This small molecule binds to this protein.
Small molecule (SMILES): Nc1ccn([C@H]2C[C@H](O)[C@@H](COP(=O)(O)O)O2)c(=O)n1

Binding-site contacts:
Ligand atom O5' contacts residue THR24 of chain 3.A at 3.7 Å.
Ligand atom C2 contacts residue HIS67 of chain 3.A at 3.3 Å.
Ligand atom O5' contacts residue LYS61 of chain 3.A at 3.2 Å (salt-bridge).
Ligand atom O2P contacts residue TYR62 of chain 3.A at 3.5 Å (h-bond).
Ligand atom O2 contacts residue ASN43 of chain 3.A at 3.6 Å.
Ligand atom O2P contacts residue ASN23 of chain 3.A at 3.3 Å (h-bond).
Ligand atom O3' contacts residue ASP21 of chain 3.A at 2.4 Å (salt-bridge).
Ligand atom P contacts residue TYR62 of chain 3.A at 3.6 Å.
Ligand atom C4 contacts residue HIS67 of chain 3.A at 3.4 Å.
Ligand atom O2 contacts residue ALA68 of chain 3.A at 3.0 Å (h-bond).
Ligand atom O2 contacts residue HIS67 of chain 3.A at 3.2 Å.
Ligand atom N4 contacts residue PHE93 of chain 3.A at 3.5 Å (h-bond).
Ligand atom C4' contacts residue ASP21 of chain 3.A at 3.6 Å.
Ligand atom N3 contacts residue ZN1 of chain 3.E at 3.5 Å.
Ligand atom O2P contacts residue LYS61 of chain 3.A at 2.9 Å (salt-bridge).
Ligand atom O3P contacts residue TYR62 of chain 3.A at 2.6 Å (h-bond).
Ligand atom N3 contacts residue HIS67 of chain 3.A at 3.3 Å.
Ligand atom O3P contacts residue TRP121 of chain 3.A at 3.0 Å (h-bond).
Ligand atom C3' contacts residue ASN43 of chain 3.A at 3.7 Å.
Ligand atom N4 contacts residue ZN1 of chain 3.E at 2.7 Å.
Ligand atom O3' contacts residue ASN43 of chain 3.A at 2.8 Å (h-bond).
Ligand atom C5 contacts residue HIS67 of chain 3.A at 3.6 Å.
Ligand atom N4 contacts residue CYS95 of chain 3.A at 2.9 Å (h-bond).
Ligand atom N4 contacts residue PRO94 of chain 3.A at 3.4 Å.
Ligand atom C3' contacts residue ASP21 of chain 3.A at 3.3 Å.
Ligand atom C1' contacts residue ASN43 of chain 3.A at 3.7 Å.
Ligand atom O2 contacts residue VAL26 of chain 3.A at 3.5 Å.
Ligand atom O4' contacts residue VAL26 of chain 3.A at 3.3 Å.
Ligand atom N3 contacts residue GLN69 of chain 3.A at 2.8 Å (h-bond).
Ligand atom P contacts residue THR24 of chain 3.A at 3.7 Å.
Ligand atom C4 contacts residue ZN1 of chain 3.E at 3.0 Å.
Ligand atom O1P contacts residue ASN23 of chain 3.A at 3.6 Å.
Ligand atom C2 contacts residue GLN69 of chain 3.A at 3.7 Å.
Ligand atom C5' contacts residue THR24 of chain 3.A at 3.5 Å.
Ligand atom O4' contacts residue ASN43 of chain 3.A at 3.7 Å.
Ligand atom O1P contacts residue THR24 of chain 3.A at 2.6 Å (h-bond).
Ligand atom O2P contacts residue LYS58 of chain 3.A at 3.2 Å (salt-bridge).
Ligand atom N4 contacts residue GLN69 of chain 3.A at 3.3 Å (h-bond).
Ligand atom O3' contacts residue VAL65 of chain 3.A at 3.5 Å.
Ligand atom C4 contacts residue GLN69 of chain 3.A at 3.5 Å.

Sequence of chain 3.A:
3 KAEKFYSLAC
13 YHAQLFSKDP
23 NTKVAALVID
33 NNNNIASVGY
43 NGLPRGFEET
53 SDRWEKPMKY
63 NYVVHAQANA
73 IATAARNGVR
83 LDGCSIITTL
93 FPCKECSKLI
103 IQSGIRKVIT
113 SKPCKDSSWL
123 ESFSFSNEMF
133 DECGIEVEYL